Sequence of chain 1.B:
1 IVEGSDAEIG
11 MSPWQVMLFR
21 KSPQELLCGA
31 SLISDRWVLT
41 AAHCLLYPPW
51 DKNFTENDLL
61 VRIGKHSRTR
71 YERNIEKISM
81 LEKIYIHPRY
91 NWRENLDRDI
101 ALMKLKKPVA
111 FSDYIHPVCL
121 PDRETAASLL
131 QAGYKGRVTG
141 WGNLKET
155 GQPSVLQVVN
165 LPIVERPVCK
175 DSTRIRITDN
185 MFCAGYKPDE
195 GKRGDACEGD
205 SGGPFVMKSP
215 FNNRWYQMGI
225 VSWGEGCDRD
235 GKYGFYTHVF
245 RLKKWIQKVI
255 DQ

A small-molecule ligand and the protein it binds are described below.
Small molecule (SMILES): [H]/N=C(\N)N1CC=C(CCNC(=O)[C@@H]2C[C@@H]3C[C@H](O)[C@@H](O)C[C@@H]3N2C(=O)[C@H](NC(=O)[C@@H](COS(=O)(=O)O)OC)[C@H](Cl)C(C)C)C1

Binding-site contacts:
Ligand atom N32 contacts residue GLY228 of chain 1.B at 2.9 Å (h-bond).
Ligand atom O35 contacts residue GLY228 of chain 1.B at 3.2 Å (h-bond).
Ligand atom C14 contacts residue CYS201 of chain 1.B at 3.7 Å (hydrophobic).
Ligand atom N21 contacts residue GLY230 of chain 1.B at 2.7 Å (h-bond).
Ligand atom C6 contacts residue TRP50 of chain 1.B at 3.4 Å (hydrophobic).
Ligand atom C27 contacts residue GLY228 of chain 1.B at 3.5 Å.
Ligand atom C2 contacts residue TYR47 of chain 1.B at 3.3 Å (hydrophobic).
Ligand atom N21 contacts residue ASP199 of chain 1.B at 2.4 Å (salt-bridge).
Ligand atom C1 contacts residue TRP50 of chain 1.B at 3.7 Å (hydrophobic).
Ligand atom N22 contacts residue ALA200 of chain 1.B at 3.3 Å (h-bond).
Ligand atom C34 contacts residue GLY230 of chain 1.B at 3.7 Å.
Ligand atom C37 contacts residue GLY230 of chain 1.B at 3.7 Å.
Ligand atom C18 contacts residue GLY230 of chain 1.B at 3.4 Å.
Ligand atom N12 contacts residue SER205 of chain 1.B at 3.7 Å.
Ligand atom C26 contacts residue GLY228 of chain 1.B at 3.6 Å.
Ligand atom C20 contacts residue ASP199 of chain 1.B at 3.3 Å.
Ligand atom O40 contacts residue GLU229 of chain 1.B at 3.2 Å.
Ligand atom O46 contacts residue TRP50 of chain 1.B at 3.4 Å.
Ligand atom N21 contacts residue ALA200 of chain 1.B at 3.3 Å (h-bond).
Ligand atom N22 contacts residue GLY238 of chain 1.B at 3.3 Å.
Ligand atom N12 contacts residue HIS43 of chain 1.B at 3.6 Å.
Ligand atom C16 contacts residue TRP227 of chain 1.B at 3.6 Å (hydrophobic).
Ligand atom O25 contacts residue TRP227 of chain 1.B at 3.1 Å.
Ligand atom O38 contacts residue GLU229 of chain 1.B at 3.5 Å.
Ligand atom N22 contacts residue ASP199 of chain 1.B at 2.6 Å (salt-bridge).
Ligand atom N17 contacts residue GLY228 of chain 1.B at 3.6 Å.
Ligand atom C30 contacts residue ILE179 of chain 1.B at 3.6 Å (hydrophobic).
Ligand atom O38 contacts residue GLY230 of chain 1.B at 3.0 Å (h-bond).
Ligand atom O41 contacts residue ARG233 of chain 1.B at 3.3 Å (salt-bridge).
Ligand atom O25 contacts residue GLY228 of chain 1.B at 3.0 Å (h-bond).
Ligand atom C20 contacts residue ALA200 of chain 1.B at 3.2 Å (hydrophobic).
Ligand atom O35 contacts residue GLY230 of chain 1.B at 2.7 Å (h-bond).
Ligand atom N17 contacts residue TRP227 of chain 1.B at 3.7 Å.
Ligand atom C13 contacts residue SER205 of chain 1.B at 3.3 Å.
Ligand atom C14 contacts residue SER205 of chain 1.B at 3.4 Å.
Ligand atom N21 contacts residue CYS231 of chain 1.B at 3.7 Å.
Ligand atom N12 contacts residue SER226 of chain 1.B at 3.0 Å (h-bond).
Ligand atom C18 contacts residue GLY228 of chain 1.B at 3.6 Å.
Ligand atom C1 contacts residue TYR47 of chain 1.B at 3.6 Å (hydrophobic).
Ligand atom C36 contacts residue GLY230 of chain 1.B at 3.6 Å.